Sequence of chain 1.C:
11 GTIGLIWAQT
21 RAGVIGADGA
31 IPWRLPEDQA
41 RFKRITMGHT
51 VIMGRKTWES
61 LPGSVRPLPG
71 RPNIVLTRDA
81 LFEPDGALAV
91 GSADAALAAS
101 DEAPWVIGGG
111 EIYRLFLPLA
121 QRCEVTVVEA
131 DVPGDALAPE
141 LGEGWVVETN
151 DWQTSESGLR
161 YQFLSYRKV

Binding-site contacts:
Ligand atom O25 contacts residue ARG71 of chain 1.C at 2.8 Å (salt-bridge).
Ligand atom C3 contacts residue TRP17 of chain 1.C at 3.8 Å (hydrophobic).
Ligand atom C12 contacts residue PHE42 of chain 1.C at 3.5 Å (hydrophobic).
Ligand atom C3 contacts residue ASP38 of chain 1.C at 3.5 Å.
Ligand atom C1 contacts residue PHE42 of chain 1.C at 3.5 Å (hydrophobic).
Ligand atom N7 contacts residue ILE107 of chain 1.C at 3.0 Å (h-bond).
Ligand atom C1 contacts residue NAP1 of chain 1.P at 3.3 Å.
Ligand atom C19 contacts residue GLN39 of chain 1.C at 3.6 Å.
Ligand atom C6 contacts residue NAP1 of chain 1.P at 3.5 Å.
Ligand atom N2 contacts residue TRP17 of chain 1.C at 3.3 Å.
Ligand atom O26 contacts residue LYS43 of chain 1.C at 3.8 Å.
Ligand atom N2 contacts residue NAP1 of chain 1.P at 3.6 Å.
Ligand atom C1 contacts residue ILE16 of chain 1.C at 3.5 Å (hydrophobic).
Ligand atom C14 contacts residue LEU61 of chain 1.C at 3.6 Å (hydrophobic).
Ligand atom N7 contacts residue ILE16 of chain 1.C at 2.8 Å (h-bond).
Ligand atom C18 contacts residue GLN39 of chain 1.C at 3.8 Å.
Ligand atom C24 contacts residue LEU68 of chain 1.C at 3.7 Å (hydrophobic).
Ligand atom O25 contacts residue LYS43 of chain 1.C at 3.8 Å.
Ligand atom N2 contacts residue ALA18 of chain 1.C at 3.8 Å.
Ligand atom N8 contacts residue TRP17 of chain 1.C at 3.5 Å.
Ligand atom O26 contacts residue ARG71 of chain 1.C at 2.7 Å (salt-bridge).
Ligand atom C24 contacts residue ARG71 of chain 1.C at 3.4 Å.
Ligand atom N8 contacts residue ALA18 of chain 1.C at 3.8 Å.
Ligand atom N7 contacts residue PHE42 of chain 1.C at 3.6 Å.
Ligand atom C5 contacts residue ASP38 of chain 1.C at 3.6 Å.
Ligand atom C9 contacts residue ILE31 of chain 1.C at 3.6 Å (hydrophobic).
Ligand atom C22 contacts residue PHE42 of chain 1.C at 3.8 Å (hydrophobic).
Ligand atom N2 contacts residue ILE16 of chain 1.C at 3.4 Å (h-bond).
Ligand atom C9 contacts residue ASP38 of chain 1.C at 3.7 Å.
Ligand atom N4 contacts residue ASP38 of chain 1.C at 2.7 Å (salt-bridge).
Ligand atom C3 contacts residue ALA18 of chain 1.C at 3.8 Å (hydrophobic).
Ligand atom N7 contacts residue TYR113 of chain 1.C at 3.2 Å (h-bond).
Ligand atom N7 contacts residue NAP1 of chain 1.P at 3.6 Å.
Ligand atom C10 contacts residue ASP38 of chain 1.C at 3.6 Å.
Ligand atom N8 contacts residue ASP38 of chain 1.C at 2.7 Å (salt-bridge).
Ligand atom N8 contacts residue THR126 of chain 1.C at 3.8 Å.
Ligand atom N2 contacts residue PHE42 of chain 1.C at 3.6 Å.
Ligand atom O26 contacts residue PHE42 of chain 1.C at 3.1 Å.
Ligand atom O11 contacts residue NAP1 of chain 1.P at 3.5 Å.
Ligand atom C13 contacts residue LEU61 of chain 1.C at 3.7 Å (hydrophobic).

A protein and the small-molecule ligand that binds it are described below.
Small molecule (SMILES): CCc1nc(N)nc(N)c1OCCCOc1ccccc1CCC(=O)O